Sequence of chain 1.V:
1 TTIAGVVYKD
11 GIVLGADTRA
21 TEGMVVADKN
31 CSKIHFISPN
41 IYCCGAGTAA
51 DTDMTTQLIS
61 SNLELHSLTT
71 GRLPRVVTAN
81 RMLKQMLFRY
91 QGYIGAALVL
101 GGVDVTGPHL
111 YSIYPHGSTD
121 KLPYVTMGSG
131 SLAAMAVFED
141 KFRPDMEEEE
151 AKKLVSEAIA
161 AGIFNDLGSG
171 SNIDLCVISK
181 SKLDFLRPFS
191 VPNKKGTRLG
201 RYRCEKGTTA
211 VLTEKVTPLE

A small-molecule ligand and the protein it binds are described below.
Small molecule (SMILES): COc1ccc(C[C@H](NC(=O)[C@H](C)NC(=O)CN2CCOCC2)C(=O)N[C@@H](Cc2ccccc2)[C@@H](O)[C@H](C)CO)cc1

Binding-site contacts:
Ligand atom C2 contacts residue ARG45 of chain 1.BA at 3.2 Å.
Ligand atom C46 contacts residue SER48 of chain 1.BA at 3.6 Å.
Ligand atom C8 contacts residue THR1 of chain 1.BA at 2.4 Å.
Ligand atom C5 contacts residue THR20 of chain 1.BA at 3.7 Å.
Ligand atom C38 contacts residue SER118 of chain 1.V at 3.7 Å.
Ligand atom C7 contacts residue THR1 of chain 1.BA at 2.8 Å.
Ligand atom C32 contacts residue HIS116 of chain 1.V at 3.5 Å.
Ligand atom C10 contacts residue THR1 of chain 1.BA at 1.5 Å.
Ligand atom C46 contacts residue MET95 of chain 1.BA at 3.7 Å (hydrophobic).
Ligand atom C11 contacts residue ARG19 of chain 1.BA at 3.1 Å.
Ligand atom O13 contacts residue THR1 of chain 1.BA at 2.9 Å (h-bond).
Ligand atom C11 contacts residue THR1 of chain 1.BA at 2.5 Å.
Ligand atom O49 contacts residue THR21 of chain 1.BA at 3.1 Å (h-bond).
Ligand atom C3 contacts residue ARG45 of chain 1.BA at 3.4 Å.
Ligand atom C42 contacts residue GLY47 of chain 1.BA at 3.3 Å.
Ligand atom O49 contacts residue THR20 of chain 1.BA at 3.4 Å.
Ligand atom O21 contacts residue SER46 of chain 1.BA at 3.7 Å.
Ligand atom C7 contacts residue GLY47 of chain 1.BA at 3.3 Å.
Ligand atom C3 contacts residue THR31 of chain 1.BA at 3.6 Å.
Ligand atom N22 contacts residue GLY47 of chain 1.BA at 2.9 Å (h-bond).
Ligand atom C24 contacts residue GLY47 of chain 1.BA at 3.3 Å.
Ligand atom C27 contacts residue THR21 of chain 1.BA at 3.5 Å.
Ligand atom O21 contacts residue GLY47 of chain 1.BA at 3.0 Å (h-bond).
Ligand atom C1 contacts residue ARG45 of chain 1.BA at 3.3 Å.
Ligand atom O39 contacts residue ALA49 of chain 1.BA at 3.0 Å (h-bond).
Ligand atom C9 contacts residue THR1 of chain 1.BA at 1.4 Å.
Ligand atom C4 contacts residue THR20 of chain 1.BA at 3.3 Å.
Ligand atom N25 contacts residue THR21 of chain 1.BA at 2.8 Å (h-bond).
Ligand atom O21 contacts residue THR1 of chain 1.BA at 2.4 Å (h-bond).
Ligand atom C8 contacts residue GLY47 of chain 1.BA at 3.7 Å.
Ligand atom C12 contacts residue THR1 of chain 1.BA at 2.5 Å.
Ligand atom N22 contacts residue THR1 of chain 1.BA at 3.7 Å.
Ligand atom C23 contacts residue GLY47 of chain 1.BA at 3.5 Å.
Ligand atom C4 contacts residue ALA49 of chain 1.BA at 3.7 Å (hydrophobic).
Ligand atom O13 contacts residue SER130 of chain 1.BA at 3.5 Å (h-bond).
Ligand atom C26 contacts residue THR21 of chain 1.BA at 3.6 Å.
Ligand atom O45 contacts residue MET95 of chain 1.BA at 3.4 Å (h-bond).
Ligand atom C11 contacts residue SER169 of chain 1.BA at 3.0 Å.
Ligand atom C10 contacts residue SER169 of chain 1.BA at 3.5 Å.
Ligand atom C24 contacts residue THR21 of chain 1.BA at 3.7 Å.

Sequence of chain 1.BA:
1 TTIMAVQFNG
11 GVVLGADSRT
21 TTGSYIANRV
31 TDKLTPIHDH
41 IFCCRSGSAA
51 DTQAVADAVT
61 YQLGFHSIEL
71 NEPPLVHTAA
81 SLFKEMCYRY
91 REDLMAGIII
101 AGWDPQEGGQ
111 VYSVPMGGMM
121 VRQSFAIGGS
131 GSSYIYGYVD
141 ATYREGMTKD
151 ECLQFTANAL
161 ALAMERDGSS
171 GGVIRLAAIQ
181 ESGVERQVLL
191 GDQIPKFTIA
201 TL